Sequence of chain 1.A:
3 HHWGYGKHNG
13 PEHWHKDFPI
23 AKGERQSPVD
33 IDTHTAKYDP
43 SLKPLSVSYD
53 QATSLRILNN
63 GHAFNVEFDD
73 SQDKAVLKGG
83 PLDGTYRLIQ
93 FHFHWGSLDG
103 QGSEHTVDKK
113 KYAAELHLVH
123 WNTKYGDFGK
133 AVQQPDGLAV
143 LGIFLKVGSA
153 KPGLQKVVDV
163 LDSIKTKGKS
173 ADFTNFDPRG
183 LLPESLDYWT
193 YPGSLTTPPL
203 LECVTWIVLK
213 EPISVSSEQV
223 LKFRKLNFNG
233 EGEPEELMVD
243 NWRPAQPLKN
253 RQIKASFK

A small-molecule ligand and the protein it binds are described below.
Small molecule (SMILES): OCCN1CCNCC1

Binding-site contacts:
Ligand atom C7 contacts residue LYS227 of chain 1.A at 3.5 Å.
Ligand atom C8 contacts residue ASP164 of chain 1.A at 4.2 Å.
Ligand atom C8 contacts residue LYS224 of chain 1.A at 3.4 Å.
Ligand atom N3 contacts residue LYS227 of chain 1.A at 4.2 Å.
Ligand atom C2 contacts residue ASP164 of chain 1.A at 3.9 Å.
Ligand atom N6 contacts residue LEU163 of chain 1.A at 3.4 Å (h-bond).
Ligand atom N3 contacts residue LEU163 of chain 1.A at 4.3 Å.
Ligand atom N6 contacts residue LYS167 of chain 1.A at 3.9 Å.
Ligand atom N6 contacts residue LYS227 of chain 1.A at 3.7 Å.
Ligand atom N6 contacts residue ASP164 of chain 1.A at 3.6 Å.
Ligand atom C2 contacts residue LEU163 of chain 1.A at 3.7 Å (hydrophobic).
Ligand atom C4 contacts residue ASP164 of chain 1.A at 3.5 Å.
Ligand atom C1 contacts residue ASP164 of chain 1.A at 4.2 Å.
Ligand atom C1 contacts residue LYS224 of chain 1.A at 3.4 Å.
Ligand atom O9 contacts residue LYS224 of chain 1.A at 3.3 Å.
Ligand atom C5 contacts residue LEU163 of chain 1.A at 4.4 Å (hydrophobic).
Ligand atom C1 contacts residue LEU228 of chain 1.A at 3.6 Å (hydrophobic).
Ligand atom C5 contacts residue LYS167 of chain 1.A at 4.1 Å.
Ligand atom C8 contacts residue VAL160 of chain 1.A at 4.4 Å (hydrophobic).
Ligand atom C1 contacts residue LYS227 of chain 1.A at 3.4 Å.
Ligand atom C5 contacts residue LYS227 of chain 1.A at 4.0 Å.
Ligand atom C2 contacts residue LYS224 of chain 1.A at 3.3 Å.
Ligand atom C7 contacts residue LYS224 of chain 1.A at 3.9 Å.
Ligand atom C5 contacts residue ASP164 of chain 1.A at 3.7 Å.
Ligand atom C1 contacts residue LEU163 of chain 1.A at 3.9 Å (hydrophobic).
Ligand atom C7 contacts residue ASP164 of chain 1.A at 4.2 Å.
Ligand atom C2 contacts residue LYS227 of chain 1.A at 3.8 Å.
Ligand atom N3 contacts residue ASP164 of chain 1.A at 3.4 Å.
Ligand atom N6 contacts residue LEU228 of chain 1.A at 4.0 Å.
Ligand atom C4 contacts residue LYS227 of chain 1.A at 3.7 Å.